Binding-site contacts:
Ligand atom C6 contacts residue ILE442 of chain 1.D at 4.2 Å (hydrophobic).
Ligand atom C1 contacts residue ILE442 of chain 1.D at 3.8 Å (hydrophobic).
Ligand atom C5 contacts residue ASN443 of chain 1.D at 3.7 Å.
Ligand atom C3 contacts residue ASN443 of chain 1.D at 3.8 Å.
Ligand atom O5 contacts residue ASN443 of chain 1.D at 2.4 Å (h-bond).
Ligand atom O7 contacts residue ASN443 of chain 1.D at 2.9 Å (h-bond).
Ligand atom N2 contacts residue ASN443 of chain 1.D at 2.9 Å (h-bond).
Ligand atom C4 contacts residue ASN443 of chain 1.D at 4.3 Å.
Ligand atom O6 contacts residue ILE442 of chain 1.D at 3.3 Å.
Ligand atom C5 contacts residue ILE442 of chain 1.D at 3.9 Å (hydrophobic).
Ligand atom C1 contacts residue ASN443 of chain 1.D at 1.4 Å.
Ligand atom O5 contacts residue ILE442 of chain 1.D at 3.4 Å.
Ligand atom C2 contacts residue ASN443 of chain 1.D at 2.5 Å.
Ligand atom C7 contacts residue ASN443 of chain 1.D at 3.5 Å.

A protein and the small-molecule ligand that binds it are described below.
Small molecule (SMILES): CC(=O)N[C@@H]1[C@@H](O)[C@H](O)[C@@H](CO)O[C@H]1O

Sequence of chain 1.D:
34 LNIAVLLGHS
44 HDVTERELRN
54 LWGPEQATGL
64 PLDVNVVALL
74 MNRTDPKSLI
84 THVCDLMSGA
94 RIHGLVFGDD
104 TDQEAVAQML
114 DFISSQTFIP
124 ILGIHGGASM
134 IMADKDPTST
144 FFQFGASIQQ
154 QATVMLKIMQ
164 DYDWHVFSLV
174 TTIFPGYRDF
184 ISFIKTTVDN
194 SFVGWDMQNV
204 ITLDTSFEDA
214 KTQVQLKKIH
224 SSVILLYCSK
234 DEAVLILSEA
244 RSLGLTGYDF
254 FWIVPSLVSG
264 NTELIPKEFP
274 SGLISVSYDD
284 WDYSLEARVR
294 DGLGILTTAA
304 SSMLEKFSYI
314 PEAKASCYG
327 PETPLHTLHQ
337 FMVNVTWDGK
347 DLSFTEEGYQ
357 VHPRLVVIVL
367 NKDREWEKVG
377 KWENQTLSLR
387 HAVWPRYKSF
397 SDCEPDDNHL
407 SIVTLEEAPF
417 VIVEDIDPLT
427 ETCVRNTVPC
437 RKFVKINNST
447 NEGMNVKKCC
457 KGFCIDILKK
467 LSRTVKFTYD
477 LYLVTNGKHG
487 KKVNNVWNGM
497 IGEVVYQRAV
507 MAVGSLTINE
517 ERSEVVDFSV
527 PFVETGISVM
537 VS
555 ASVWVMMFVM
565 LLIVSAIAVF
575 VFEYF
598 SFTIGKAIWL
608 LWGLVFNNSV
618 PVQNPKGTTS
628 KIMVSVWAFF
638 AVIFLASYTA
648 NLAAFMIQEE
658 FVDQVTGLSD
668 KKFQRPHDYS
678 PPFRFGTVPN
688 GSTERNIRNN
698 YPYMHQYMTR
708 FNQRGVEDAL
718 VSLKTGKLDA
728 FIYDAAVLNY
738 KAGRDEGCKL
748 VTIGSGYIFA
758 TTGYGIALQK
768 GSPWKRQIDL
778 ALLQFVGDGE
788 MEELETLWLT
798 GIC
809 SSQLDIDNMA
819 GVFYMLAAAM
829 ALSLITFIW